Sequence of chain 2.A:
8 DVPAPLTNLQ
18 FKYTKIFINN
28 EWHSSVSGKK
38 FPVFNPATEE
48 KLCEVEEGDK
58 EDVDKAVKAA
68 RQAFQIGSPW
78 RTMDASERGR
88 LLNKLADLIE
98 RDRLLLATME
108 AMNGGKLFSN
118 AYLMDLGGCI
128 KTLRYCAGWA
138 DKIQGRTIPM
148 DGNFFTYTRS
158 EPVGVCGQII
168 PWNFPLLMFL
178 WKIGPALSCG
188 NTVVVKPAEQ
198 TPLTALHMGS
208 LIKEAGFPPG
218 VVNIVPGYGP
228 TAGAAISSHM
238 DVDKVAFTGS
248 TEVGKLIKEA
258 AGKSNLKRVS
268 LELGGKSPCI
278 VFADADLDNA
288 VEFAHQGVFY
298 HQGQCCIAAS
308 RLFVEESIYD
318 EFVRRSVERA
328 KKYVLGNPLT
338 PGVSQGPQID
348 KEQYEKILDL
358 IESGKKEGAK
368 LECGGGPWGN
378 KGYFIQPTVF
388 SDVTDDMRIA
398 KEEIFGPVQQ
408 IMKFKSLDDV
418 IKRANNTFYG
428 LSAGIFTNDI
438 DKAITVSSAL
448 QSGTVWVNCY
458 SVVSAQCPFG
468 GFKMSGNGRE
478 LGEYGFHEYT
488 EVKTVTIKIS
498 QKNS

Binding-site contacts:
Ligand atom C12 contacts residue MET121 of chain 2.A at 3.9 Å (hydrophobic).
Ligand atom C4 contacts residue TYR297 of chain 2.A at 3.3 Å (hydrophobic).
Ligand atom C contacts residue CYS302 of chain 2.A at 3.3 Å (hydrophobic).
Ligand atom C1 contacts residue SER458 of chain 2.A at 2.5 Å.
Ligand atom C3 contacts residue SER458 of chain 2.A at 3.1 Å.
Ligand atom C2 contacts residue GLN293 of chain 2.A at 3.3 Å.
Ligand atom C16 contacts residue CYS303 of chain 2.A at 3.3 Å (hydrophobic).
Ligand atom C2 contacts residue SER458 of chain 2.A at 3.4 Å.
Ligand atom C17 contacts residue CYS303 of chain 2.A at 3.6 Å (hydrophobic).
Ligand atom O1 contacts residue LEU174 of chain 2.A at 3.5 Å.
Ligand atom C7 contacts residue ILE304 of chain 2.A at 3.9 Å (hydrophobic).
Ligand atom O contacts residue MET121 of chain 2.A at 3.6 Å.
Ligand atom C5 contacts residue MET121 of chain 2.A at 4.1 Å (hydrophobic).
Ligand atom C1 contacts residue GLY294 of chain 2.A at 3.5 Å.
Ligand atom C15 contacts residue MET175 of chain 2.A at 3.6 Å (hydrophobic).
Ligand atom C8 contacts residue PHE171 of chain 2.A at 3.3 Å (hydrophobic).
Ligand atom C14 contacts residue LEU174 of chain 2.A at 4.0 Å (hydrophobic).
Ligand atom C1 contacts residue GLN293 of chain 2.A at 3.2 Å.
Ligand atom C3 contacts residue TYR297 of chain 2.A at 3.9 Å (hydrophobic).
Ligand atom C8 contacts residue CYS302 of chain 2.A at 1.4 Å (hydrophobic).
Ligand atom O1 contacts residue MET121 of chain 2.A at 4.0 Å.
Ligand atom C6 contacts residue CYS302 of chain 2.A at 3.1 Å (hydrophobic).
Ligand atom C7 contacts residue CYS302 of chain 2.A at 2.6 Å (hydrophobic).
Ligand atom C9 contacts residue CYS302 of chain 2.A at 3.9 Å (hydrophobic).
Ligand atom C12 contacts residue LEU174 of chain 2.A at 4.0 Å (hydrophobic).
Ligand atom C6 contacts residue TYR297 of chain 2.A at 3.6 Å (hydrophobic).
Ligand atom C14 contacts residue MET175 of chain 2.A at 4.1 Å (hydrophobic).
Ligand atom C contacts residue ILE304 of chain 2.A at 3.9 Å (hydrophobic).
Ligand atom C contacts residue SER458 of chain 2.A at 3.5 Å.
Ligand atom O1 contacts residue VAL460 of chain 2.A at 4.1 Å.
Ligand atom C contacts residue GLN293 of chain 2.A at 3.9 Å.
Ligand atom C5 contacts residue TYR297 of chain 2.A at 3.8 Å (hydrophobic).
Ligand atom C11 contacts residue MET121 of chain 2.A at 3.3 Å (hydrophobic).
Ligand atom C contacts residue GLY294 of chain 2.A at 3.4 Å.
Ligand atom C1 contacts residue TYR297 of chain 2.A at 3.8 Å (hydrophobic).
Ligand atom C10 contacts residue MET121 of chain 2.A at 3.8 Å (hydrophobic).
Ligand atom C14 contacts residue TRP178 of chain 2.A at 4.1 Å (hydrophobic).
Ligand atom N contacts residue TYR297 of chain 2.A at 4.0 Å.
Ligand atom C contacts residue TYR297 of chain 2.A at 3.9 Å (hydrophobic).
Ligand atom C2 contacts residue TYR297 of chain 2.A at 2.9 Å (hydrophobic).

The small molecule below binds the protein below.
Small molecule (SMILES): CCCCCC(=O)N1C[C@@H](C)c2c1cc(O)c1ccccc21